Sequence of chain 2.A:
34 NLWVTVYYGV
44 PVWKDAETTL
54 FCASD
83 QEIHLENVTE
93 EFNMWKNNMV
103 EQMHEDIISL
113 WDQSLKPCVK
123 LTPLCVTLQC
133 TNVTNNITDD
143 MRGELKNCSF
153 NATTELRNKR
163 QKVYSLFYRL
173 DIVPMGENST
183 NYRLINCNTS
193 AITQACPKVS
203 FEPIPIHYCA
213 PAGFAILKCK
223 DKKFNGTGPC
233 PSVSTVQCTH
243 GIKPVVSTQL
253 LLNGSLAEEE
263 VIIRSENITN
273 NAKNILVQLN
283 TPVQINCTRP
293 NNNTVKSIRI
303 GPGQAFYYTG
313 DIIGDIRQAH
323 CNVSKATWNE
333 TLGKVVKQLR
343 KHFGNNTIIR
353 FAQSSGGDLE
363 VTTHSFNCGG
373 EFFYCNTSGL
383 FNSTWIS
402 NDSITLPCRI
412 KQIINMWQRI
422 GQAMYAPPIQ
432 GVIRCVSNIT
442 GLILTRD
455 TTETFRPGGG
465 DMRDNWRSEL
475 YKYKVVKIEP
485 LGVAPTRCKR

Binding-site contacts:
Ligand atom C1 contacts residue ASN294 of chain 2.A at 1.5 Å.
Ligand atom C8 contacts residue ASN294 of chain 2.A at 4.4 Å.
Ligand atom O6 contacts residue GLN431 of chain 2.A at 4.2 Å.
Ligand atom O5 contacts residue ILE315 of chain 2.A at 3.8 Å.
Ligand atom C3 contacts residue ASN294 of chain 2.A at 3.9 Å.
Ligand atom C5 contacts residue ASN294 of chain 2.A at 3.8 Å.
Ligand atom C7 contacts residue ASN294 of chain 2.A at 3.2 Å.
Ligand atom N2 contacts residue ASN294 of chain 2.A at 2.9 Å (h-bond).
Ligand atom C4 contacts residue ASN294 of chain 2.A at 4.4 Å.
Ligand atom C8 contacts residue VAL433 of chain 2.A at 4.0 Å (hydrophobic).
Ligand atom O5 contacts residue ASN294 of chain 2.A at 2.5 Å (h-bond).
Ligand atom C2 contacts residue ASN294 of chain 2.A at 2.5 Å.
Ligand atom O7 contacts residue ASN294 of chain 2.A at 3.1 Å (h-bond).

A small-molecule ligand and the protein it binds are described below.
Small molecule (SMILES): CC(=O)N[C@@H]1[C@@H](O)[C@H](O)[C@@H](CO)O[C@H]1O